Sequence of chain 1.B:
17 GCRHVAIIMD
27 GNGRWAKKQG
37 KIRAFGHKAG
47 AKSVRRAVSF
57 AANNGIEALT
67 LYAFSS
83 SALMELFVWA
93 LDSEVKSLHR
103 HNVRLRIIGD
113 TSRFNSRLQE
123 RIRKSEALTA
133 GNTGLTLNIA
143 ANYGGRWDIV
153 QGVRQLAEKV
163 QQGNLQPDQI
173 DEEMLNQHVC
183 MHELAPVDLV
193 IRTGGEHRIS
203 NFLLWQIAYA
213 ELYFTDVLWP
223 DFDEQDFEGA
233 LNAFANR

Binding-site contacts:
Ligand atom CBD contacts residue ASN28 of chain 1.B at 3.5 Å.
Ligand atom OAI contacts residue ASN28 of chain 1.B at 2.9 Å (h-bond).
Ligand atom OAI contacts residue GLY27 of chain 1.B at 3.2 Å (h-bond).
Ligand atom CAU contacts residue VAL50 of chain 1.B at 3.1 Å (hydrophobic).
Ligand atom CAJ contacts residue ASN28 of chain 1.B at 3.5 Å.
Ligand atom NAZ contacts residue VAL50 of chain 1.B at 3.8 Å.
Ligand atom CAP contacts residue MET25 of chain 1.B at 3.6 Å (hydrophobic).
Ligand atom CAN contacts residue MET25 of chain 1.B at 3.6 Å (hydrophobic).
Ligand atom OAA contacts residue HIS43 of chain 1.B at 2.6 Å (h-bond).
Ligand atom OAE contacts residue GLY29 of chain 1.B at 3.8 Å.
Ligand atom CAL contacts residue LEU100 of chain 1.B at 3.7 Å (hydrophobic).
Ligand atom CBA contacts residue PHE70 of chain 1.B at 3.6 Å (hydrophobic).
Ligand atom OAH contacts residue ASP26 of chain 1.B at 3.4 Å (salt-bridge).
Ligand atom CAJ contacts residue MET25 of chain 1.B at 3.0 Å (hydrophobic).
Ligand atom OAB contacts residue GLY29 of chain 1.B at 2.7 Å (h-bond).
Ligand atom OAE contacts residue ASN28 of chain 1.B at 3.0 Å.
Ligand atom OAI contacts residue ASP26 of chain 1.B at 3.8 Å.
Ligand atom CAJ contacts residue ALA69 of chain 1.B at 3.5 Å (hydrophobic).
Ligand atom CAV contacts residue ASN28 of chain 1.B at 3.0 Å.
Ligand atom OAE contacts residue HIS43 of chain 1.B at 3.2 Å.
Ligand atom CAP contacts residue ASN28 of chain 1.B at 3.1 Å.
Ligand atom CAR contacts residue VAL50 of chain 1.B at 3.1 Å (hydrophobic).
Ligand atom CBC contacts residue ASN28 of chain 1.B at 2.8 Å.
Ligand atom PBJ contacts residue ASN28 of chain 1.B at 3.8 Å.
Ligand atom CBA contacts residue ASN28 of chain 1.B at 3.4 Å.
Ligand atom CAY contacts residue PHE70 of chain 1.B at 3.5 Å (hydrophobic).
Ligand atom OAG contacts residue ARG39 of chain 1.B at 3.8 Å.
Ligand atom OAG contacts residue GLY29 of chain 1.B at 3.5 Å.
Ligand atom OAB contacts residue ASN28 of chain 1.B at 3.5 Å (h-bond).
Ligand atom OAA contacts residue ARG39 of chain 1.B at 3.5 Å.
Ligand atom CAP contacts residue ALA69 of chain 1.B at 3.5 Å (hydrophobic).
Ligand atom OAH contacts residue PHE70 of chain 1.B at 2.7 Å (h-bond).
Ligand atom PBJ contacts residue GLY29 of chain 1.B at 3.7 Å.
Ligand atom CAW contacts residue MET25 of chain 1.B at 3.6 Å (hydrophobic).
Ligand atom OAH contacts residue SER71 of chain 1.B at 3.7 Å.
Ligand atom CAN contacts residue ASN28 of chain 1.B at 3.6 Å.
Ligand atom CAN contacts residue PHE70 of chain 1.B at 3.0 Å (hydrophobic).
Ligand atom CAJ contacts residue PHE70 of chain 1.B at 3.8 Å (hydrophobic).
Ligand atom PBI contacts residue HIS43 of chain 1.B at 3.8 Å.
Ligand atom OAF contacts residue SER71 of chain 1.B at 2.8 Å (h-bond).

The protein below binds the small molecule below.
Small molecule (SMILES): O=P(O)(O)C(O)(Cc1cccc(-c2cccc(NS(=O)(=O)c3ccc4ccccc4c3)c2)c1)P(=O)(O)O